Sequence of chain 1.A:
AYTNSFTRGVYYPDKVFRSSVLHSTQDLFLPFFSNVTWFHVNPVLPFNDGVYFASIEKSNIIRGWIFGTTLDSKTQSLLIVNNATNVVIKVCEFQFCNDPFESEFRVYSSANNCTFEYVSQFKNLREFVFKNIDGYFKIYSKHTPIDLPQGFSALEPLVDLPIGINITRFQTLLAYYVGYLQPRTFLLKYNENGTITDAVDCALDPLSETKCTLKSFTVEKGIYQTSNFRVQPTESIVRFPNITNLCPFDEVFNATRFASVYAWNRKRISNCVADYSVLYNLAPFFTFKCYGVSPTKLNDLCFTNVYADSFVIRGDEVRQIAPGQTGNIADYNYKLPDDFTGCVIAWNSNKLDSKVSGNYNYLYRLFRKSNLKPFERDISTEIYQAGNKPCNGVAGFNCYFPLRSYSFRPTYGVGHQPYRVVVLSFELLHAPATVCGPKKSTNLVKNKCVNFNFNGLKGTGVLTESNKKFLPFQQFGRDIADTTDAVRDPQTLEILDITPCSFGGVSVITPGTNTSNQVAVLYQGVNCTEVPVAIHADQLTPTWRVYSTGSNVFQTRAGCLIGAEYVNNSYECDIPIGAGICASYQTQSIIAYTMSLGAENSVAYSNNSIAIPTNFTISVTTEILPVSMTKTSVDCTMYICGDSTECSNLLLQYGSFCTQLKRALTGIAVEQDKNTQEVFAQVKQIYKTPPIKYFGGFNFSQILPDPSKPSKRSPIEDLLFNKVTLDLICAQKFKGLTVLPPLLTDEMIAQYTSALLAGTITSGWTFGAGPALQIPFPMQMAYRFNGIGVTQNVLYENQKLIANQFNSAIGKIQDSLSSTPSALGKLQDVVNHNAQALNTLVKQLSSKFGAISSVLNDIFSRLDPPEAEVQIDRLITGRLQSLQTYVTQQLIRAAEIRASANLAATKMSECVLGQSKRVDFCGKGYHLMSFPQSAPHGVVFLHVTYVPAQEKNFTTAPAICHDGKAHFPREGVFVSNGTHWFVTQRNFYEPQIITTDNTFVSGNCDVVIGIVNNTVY

The protein below binds the small molecule below.
Small molecule (SMILES): CC(=O)N[C@@H]1[C@@H](O)[C@H](O)[C@@H](CO)O[C@H]1O

Binding-site contacts:
Ligand atom O6 contacts residue GLN920 of chain 1.A at 3.0 Å (h-bond).
Ligand atom C2 contacts residue GLN1065 of chain 1.A at 4.2 Å.
Ligand atom C5 contacts residue LEU916 of chain 1.A at 3.9 Å (hydrophobic).
Ligand atom O7 contacts residue GLN1065 of chain 1.A at 3.2 Å (h-bond).
Ligand atom O5 contacts residue GLN1065 of chain 1.A at 4.0 Å.
Ligand atom C7 contacts residue ASN711 of chain 1.A at 3.6 Å.
Ligand atom C5 contacts residue ASN711 of chain 1.A at 3.6 Å.
Ligand atom C2 contacts residue ASN711 of chain 1.A at 2.4 Å.
Ligand atom C6 contacts residue LEU916 of chain 1.A at 4.4 Å (hydrophobic).
Ligand atom O4 contacts residue LEU916 of chain 1.A at 4.5 Å.
Ligand atom C3 contacts residue ASN711 of chain 1.A at 3.7 Å.
Ligand atom N2 contacts residue GLN1065 of chain 1.A at 4.4 Å.
Ligand atom C7 contacts residue GLN1065 of chain 1.A at 3.8 Å.
Ligand atom C1 contacts residue GLN1065 of chain 1.A at 4.1 Å.
Ligand atom C4 contacts residue ASN711 of chain 1.A at 4.2 Å.
Ligand atom N2 contacts residue ASN711 of chain 1.A at 2.9 Å (h-bond).
Ligand atom O6 contacts residue LEU916 of chain 1.A at 4.0 Å.
Ligand atom C6 contacts residue GLN920 of chain 1.A at 4.3 Å.
Ligand atom O5 contacts residue ASN711 of chain 1.A at 2.3 Å (h-bond).
Ligand atom C1 contacts residue ASN711 of chain 1.A at 1.4 Å.
Ligand atom O7 contacts residue ASN711 of chain 1.A at 3.9 Å.